This protein binds this small molecule.
Small molecule (SMILES): CC(=O)N[C@@H]1[C@@H](O)[C@H](O)[C@@H](CO)O[C@H]1O

Binding-site contacts:
Ligand atom O7 contacts residue ASN12 of chain 3.A at 3.3 Å (h-bond).
Ligand atom C5 contacts residue ASN12 of chain 3.A at 3.4 Å.
Ligand atom O6 contacts residue ASN12 of chain 3.A at 3.9 Å.
Ligand atom C3 contacts residue ASN12 of chain 3.A at 3.8 Å.
Ligand atom N2 contacts residue ASN12 of chain 3.A at 3.1 Å (h-bond).
Ligand atom C1 contacts residue ASN12 of chain 3.A at 1.4 Å.
Ligand atom C7 contacts residue ASN12 of chain 3.A at 3.5 Å.
Ligand atom C2 contacts residue ASN12 of chain 3.A at 2.5 Å.
Ligand atom C8 contacts residue THR14 of chain 3.A at 4.5 Å.
Ligand atom C6 contacts residue ASN12 of chain 3.A at 3.5 Å.
Ligand atom C8 contacts residue ASN12 of chain 3.A at 3.6 Å.
Ligand atom C8 contacts residue GLY13 of chain 3.A at 3.8 Å.
Ligand atom O7 contacts residue GLY13 of chain 3.A at 3.3 Å (h-bond).
Ligand atom O5 contacts residue ASN12 of chain 3.A at 2.4 Å (h-bond).
Ligand atom C4 contacts residue ASN12 of chain 3.A at 4.1 Å.
Ligand atom C7 contacts residue GLY13 of chain 3.A at 3.9 Å.

Sequence of chain 3.A:
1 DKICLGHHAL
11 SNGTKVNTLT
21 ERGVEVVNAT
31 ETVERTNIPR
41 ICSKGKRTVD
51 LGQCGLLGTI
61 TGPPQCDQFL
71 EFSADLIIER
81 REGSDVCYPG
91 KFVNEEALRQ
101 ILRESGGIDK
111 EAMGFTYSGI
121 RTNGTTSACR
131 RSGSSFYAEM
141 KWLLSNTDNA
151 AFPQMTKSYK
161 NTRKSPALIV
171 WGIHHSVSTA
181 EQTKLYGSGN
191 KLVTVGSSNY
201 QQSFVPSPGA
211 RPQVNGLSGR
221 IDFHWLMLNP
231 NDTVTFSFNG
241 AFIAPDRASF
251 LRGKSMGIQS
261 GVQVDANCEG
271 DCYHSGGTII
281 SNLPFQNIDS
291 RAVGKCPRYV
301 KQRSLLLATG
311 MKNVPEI